Sequence of chain 1.C:
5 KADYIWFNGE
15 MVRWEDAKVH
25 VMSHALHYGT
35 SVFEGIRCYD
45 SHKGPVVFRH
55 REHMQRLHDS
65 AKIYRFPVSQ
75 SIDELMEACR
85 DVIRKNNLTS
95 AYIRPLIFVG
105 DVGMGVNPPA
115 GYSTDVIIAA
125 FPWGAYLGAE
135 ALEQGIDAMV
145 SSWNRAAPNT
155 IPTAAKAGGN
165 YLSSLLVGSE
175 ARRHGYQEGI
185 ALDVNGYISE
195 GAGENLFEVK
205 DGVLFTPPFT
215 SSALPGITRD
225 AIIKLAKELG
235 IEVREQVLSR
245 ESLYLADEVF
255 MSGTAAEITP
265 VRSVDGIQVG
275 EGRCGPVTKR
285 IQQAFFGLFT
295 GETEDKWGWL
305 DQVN

This protein binds this small molecule.
Small molecule (SMILES): O=C(O)CCCC(=O)O

Binding-site contacts:
Ligand atom O4 contacts residue VAL110 of chain 1.C at 4.3 Å.
Ligand atom C2 contacts residue TYR96 of chain 2.C at 4.2 Å (hydrophobic).
Ligand atom O3 contacts residue GLY109 of chain 1.C at 3.8 Å.
Ligand atom O4 contacts residue TYR32 of chain 1.C at 2.6 Å (h-bond).
Ligand atom O4 contacts residue TRP127 of chain 2.C at 3.9 Å.
Ligand atom C5 contacts residue MET108 of chain 1.C at 4.0 Å (hydrophobic).
Ligand atom C5 contacts residue TRP127 of chain 2.C at 4.2 Å (hydrophobic).
Ligand atom C1 contacts residue THR258 of chain 2.C at 4.1 Å.
Ligand atom O3 contacts residue TYR130 of chain 2.C at 2.6 Å (h-bond).
Ligand atom C2 contacts residue PLP1 of chain 2.H at 4.0 Å.
Ligand atom C5 contacts residue TYR165 of chain 2.C at 4.4 Å (hydrophobic).
Ligand atom O3 contacts residue MET108 of chain 1.C at 4.0 Å.
Ligand atom O4 contacts residue MET108 of chain 1.C at 3.3 Å (h-bond).
Ligand atom C5 contacts residue TYR130 of chain 2.C at 3.4 Å (hydrophobic).
Ligand atom O1 contacts residue THR258 of chain 2.C at 3.1 Å (h-bond).
Ligand atom C3 contacts residue ARG98 of chain 2.C at 3.9 Å.
Ligand atom C2 contacts residue ALA259 of chain 2.C at 4.2 Å (hydrophobic).
Ligand atom O2 contacts residue TYR96 of chain 2.C at 2.6 Å (h-bond).
Ligand atom O3 contacts residue VAL110 of chain 1.C at 2.9 Å (h-bond).
Ligand atom C1 contacts residue PLP1 of chain 2.H at 4.2 Å.
Ligand atom C2 contacts residue TYR165 of chain 2.C at 4.3 Å (hydrophobic).
Ligand atom C5 contacts residue VAL110 of chain 1.C at 3.9 Å (hydrophobic).
Ligand atom C1 contacts residue ALA259 of chain 2.C at 3.6 Å (hydrophobic).
Ligand atom C1 contacts residue TYR96 of chain 2.C at 3.7 Å (hydrophobic).
Ligand atom O4 contacts residue TYR96 of chain 2.C at 4.4 Å.
Ligand atom C2 contacts residue GLY197 of chain 2.C at 4.3 Å.
Ligand atom O2 contacts residue GLY39 of chain 2.C at 3.4 Å.
Ligand atom C3 contacts residue TYR96 of chain 2.C at 3.6 Å (hydrophobic).
Ligand atom C5 contacts residue ARG98 of chain 2.C at 4.2 Å.
Ligand atom C5 contacts residue TYR32 of chain 1.C at 3.5 Å (hydrophobic).
Ligand atom O1 contacts residue ALA259 of chain 2.C at 2.8 Å (h-bond).
Ligand atom O1 contacts residue PLP1 of chain 2.H at 3.5 Å (h-bond).
Ligand atom C3 contacts residue TYR165 of chain 2.C at 4.4 Å (hydrophobic).
Ligand atom O2 contacts residue THR258 of chain 2.C at 4.0 Å.
Ligand atom O4 contacts residue ARG98 of chain 2.C at 3.0 Å (salt-bridge).
Ligand atom O3 contacts residue TYR32 of chain 1.C at 3.8 Å.
Ligand atom C4 contacts residue TYR165 of chain 2.C at 4.1 Å (hydrophobic).
Ligand atom O1 contacts residue GLY257 of chain 2.C at 3.9 Å.
Ligand atom O2 contacts residue ALA259 of chain 2.C at 3.9 Å.
Ligand atom C4 contacts residue TYR130 of chain 2.C at 3.5 Å (hydrophobic).

Sequence of chain 2.C:
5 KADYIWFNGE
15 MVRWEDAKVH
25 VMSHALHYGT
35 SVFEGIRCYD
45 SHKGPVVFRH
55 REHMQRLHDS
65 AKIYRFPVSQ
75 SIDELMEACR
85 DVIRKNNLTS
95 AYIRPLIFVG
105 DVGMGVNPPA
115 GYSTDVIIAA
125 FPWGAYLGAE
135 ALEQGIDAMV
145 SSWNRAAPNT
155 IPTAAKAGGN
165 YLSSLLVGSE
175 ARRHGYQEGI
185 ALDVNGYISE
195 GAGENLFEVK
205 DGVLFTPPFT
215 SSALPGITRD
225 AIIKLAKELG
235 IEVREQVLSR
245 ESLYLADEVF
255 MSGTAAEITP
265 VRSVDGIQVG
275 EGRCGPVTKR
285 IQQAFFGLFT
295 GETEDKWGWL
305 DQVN